Sequence of chain 1.B:
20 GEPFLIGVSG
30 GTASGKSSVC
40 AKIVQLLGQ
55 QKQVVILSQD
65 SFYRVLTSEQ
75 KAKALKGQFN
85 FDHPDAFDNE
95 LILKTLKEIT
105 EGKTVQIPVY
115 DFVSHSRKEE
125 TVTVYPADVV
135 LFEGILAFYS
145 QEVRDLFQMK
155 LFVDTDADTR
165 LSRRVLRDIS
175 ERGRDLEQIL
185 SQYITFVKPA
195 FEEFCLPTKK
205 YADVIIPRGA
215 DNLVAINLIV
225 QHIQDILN

Binding-site contacts:
Ligand atom C6 contacts residue TYR67 of chain 1.B at 3.3 Å (hydrophobic).
Ligand atom C2' contacts residue ARG168 of chain 1.B at 3.8 Å.
Ligand atom N1 contacts residue ARG176 of chain 1.B at 3.9 Å.
Ligand atom O2 contacts residue ARG168 of chain 1.B at 3.7 Å.
Ligand atom C5 contacts residue PHE85 of chain 1.B at 3.5 Å (hydrophobic).
Ligand atom C3' contacts residue ARG168 of chain 1.B at 3.6 Å.
Ligand atom O2 contacts residue GLN186 of chain 1.B at 3.1 Å (h-bond).
Ligand atom O2' contacts residue ASP86 of chain 1.B at 2.8 Å (salt-bridge).
Ligand atom C5 contacts residue PHE116 of chain 1.B at 3.6 Å (hydrophobic).
Ligand atom C3' contacts residue TYR67 of chain 1.B at 3.5 Å (hydrophobic).
Ligand atom N3 contacts residue PHE85 of chain 1.B at 3.7 Å.
Ligand atom O2' contacts residue ARG168 of chain 1.B at 3.1 Å (salt-bridge).
Ligand atom C5 contacts residue TYR114 of chain 1.B at 3.5 Å (hydrophobic).
Ligand atom C3' contacts residue ILE139 of chain 1.B at 3.8 Å (hydrophobic).
Ligand atom O2' contacts residue PHE85 of chain 1.B at 3.9 Å.
Ligand atom O5' contacts residue ASP64 of chain 1.B at 2.6 Å (salt-bridge).
Ligand atom O4' contacts residue ARG176 of chain 1.B at 3.1 Å (salt-bridge).
Ligand atom O4' contacts residue TYR67 of chain 1.B at 3.8 Å.
Ligand atom O2 contacts residue ARG178 of chain 1.B at 3.2 Å (salt-bridge).
Ligand atom C1' contacts residue ARG168 of chain 1.B at 3.5 Å.
Ligand atom N4 contacts residue TYR114 of chain 1.B at 2.9 Å (h-bond).
Ligand atom C2' contacts residue TYR67 of chain 1.B at 3.4 Å (hydrophobic).
Ligand atom C5' contacts residue ASP64 of chain 1.B at 3.7 Å.
Ligand atom O3' contacts residue ARG168 of chain 1.B at 2.9 Å (salt-bridge).
Ligand atom C4' contacts residue ARG168 of chain 1.B at 3.4 Å.
Ligand atom N3 contacts residue ARG178 of chain 1.B at 3.1 Å (salt-bridge).
Ligand atom C2 contacts residue ARG178 of chain 1.B at 3.7 Å.
Ligand atom C4 contacts residue TYR114 of chain 1.B at 3.7 Å (hydrophobic).
Ligand atom C3' contacts residue ASP86 of chain 1.B at 3.4 Å.
Ligand atom C1' contacts residue ARG176 of chain 1.B at 3.7 Å.
Ligand atom O3' contacts residue ASP86 of chain 1.B at 2.6 Å (salt-bridge).
Ligand atom C5 contacts residue TYR67 of chain 1.B at 3.8 Å (hydrophobic).
Ligand atom N4 contacts residue PHE85 of chain 1.B at 3.3 Å.
Ligand atom C2' contacts residue ASP86 of chain 1.B at 3.8 Å.
Ligand atom C4 contacts residue PHE85 of chain 1.B at 3.6 Å (hydrophobic).
Ligand atom C6 contacts residue PHE116 of chain 1.B at 3.7 Å (hydrophobic).
Ligand atom C6 contacts residue PHE85 of chain 1.B at 3.7 Å (hydrophobic).
Ligand atom O5' contacts residue CIT1 of chain 1.F at 3.8 Å.
Ligand atom N4 contacts residue HIS119 of chain 1.B at 2.9 Å (h-bond).
Ligand atom C2' contacts residue PHE85 of chain 1.B at 3.9 Å (hydrophobic).

This small molecule binds to this protein.
Small molecule (SMILES): Nc1ccn([C@@H]2O[C@H](CO)[C@@H](O)[C@H]2O)c(=O)n1